Sequence of chain 1.D:
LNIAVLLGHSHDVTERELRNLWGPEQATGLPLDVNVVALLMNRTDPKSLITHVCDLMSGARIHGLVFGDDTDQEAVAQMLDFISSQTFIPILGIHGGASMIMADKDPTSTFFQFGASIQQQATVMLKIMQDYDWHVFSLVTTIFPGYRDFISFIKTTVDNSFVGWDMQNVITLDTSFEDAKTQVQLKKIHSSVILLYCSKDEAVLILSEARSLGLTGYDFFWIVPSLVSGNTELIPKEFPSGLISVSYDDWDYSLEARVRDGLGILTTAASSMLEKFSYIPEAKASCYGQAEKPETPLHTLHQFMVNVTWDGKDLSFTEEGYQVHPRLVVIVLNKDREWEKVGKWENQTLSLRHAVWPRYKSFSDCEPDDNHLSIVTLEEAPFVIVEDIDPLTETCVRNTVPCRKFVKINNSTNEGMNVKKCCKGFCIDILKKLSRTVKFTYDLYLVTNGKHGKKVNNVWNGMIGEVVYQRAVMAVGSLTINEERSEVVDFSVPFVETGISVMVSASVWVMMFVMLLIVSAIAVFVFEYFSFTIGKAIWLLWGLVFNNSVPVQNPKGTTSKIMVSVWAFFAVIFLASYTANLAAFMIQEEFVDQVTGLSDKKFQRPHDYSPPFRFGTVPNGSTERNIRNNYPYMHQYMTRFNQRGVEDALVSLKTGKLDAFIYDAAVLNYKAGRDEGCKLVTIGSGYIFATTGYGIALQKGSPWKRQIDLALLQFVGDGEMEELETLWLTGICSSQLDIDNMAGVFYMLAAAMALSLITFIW

This protein binds this small molecule.
Small molecule (SMILES): CC(=O)N[C@@H]1[C@@H](O)[C@H](O)[C@@H](CO)O[C@H]1O

Binding-site contacts:
Ligand atom C1 contacts residue ASN443 of chain 1.D at 1.4 Å.
Ligand atom C8 contacts residue NAG1 of chain 1.KA at 3.4 Å.
Ligand atom O7 contacts residue ILE442 of chain 1.D at 4.1 Å.
Ligand atom C7 contacts residue NAG1 of chain 1.KA at 3.7 Å.
Ligand atom O7 contacts residue ASN443 of chain 1.D at 4.0 Å.
Ligand atom O5 contacts residue ILE442 of chain 1.D at 3.9 Å.
Ligand atom O7 contacts residue NAG1 of chain 1.KA at 3.2 Å (h-bond).
Ligand atom C2 contacts residue ASN443 of chain 1.D at 2.5 Å.
Ligand atom C8 contacts residue ASN444 of chain 1.D at 4.0 Å.
Ligand atom C4 contacts residue ASN443 of chain 1.D at 4.3 Å.
Ligand atom C5 contacts residue ASN443 of chain 1.D at 3.7 Å.
Ligand atom N2 contacts residue ASN443 of chain 1.D at 2.8 Å (h-bond).
Ligand atom C3 contacts residue ASN443 of chain 1.D at 3.8 Å.
Ligand atom C2 contacts residue ILE442 of chain 1.D at 4.1 Å (hydrophobic).
Ligand atom O5 contacts residue ASN443 of chain 1.D at 2.5 Å (h-bond).
Ligand atom C1 contacts residue ILE442 of chain 1.D at 3.9 Å (hydrophobic).
Ligand atom C7 contacts residue ASN443 of chain 1.D at 3.6 Å.